Sequence of chain 1.A:
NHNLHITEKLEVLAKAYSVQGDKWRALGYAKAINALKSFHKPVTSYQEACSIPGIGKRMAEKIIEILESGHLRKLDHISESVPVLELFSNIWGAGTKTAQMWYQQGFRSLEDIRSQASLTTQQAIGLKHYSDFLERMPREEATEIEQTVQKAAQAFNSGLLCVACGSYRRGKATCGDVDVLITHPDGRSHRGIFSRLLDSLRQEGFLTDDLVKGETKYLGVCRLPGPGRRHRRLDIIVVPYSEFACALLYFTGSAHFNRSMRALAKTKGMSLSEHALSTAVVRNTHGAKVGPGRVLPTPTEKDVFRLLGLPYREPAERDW

Binding-site contacts:
Ligand atom N3 contacts residue GLY37 of chain 1.A at 3.3 Å.
Ligand atom OP1 contacts residue NA1 of chain 1.I at 3.0 Å (h-bond).
Ligand atom O3' contacts residue MET68 of chain 1.A at 3.6 Å.
Ligand atom C2 contacts residue TRP33 of chain 1.A at 3.2 Å (hydrophobic).
Ligand atom OP2 contacts residue GLY65 of chain 1.A at 3.8 Å.
Ligand atom N1 contacts residue TRP33 of chain 1.A at 3.5 Å (h-bond).
Ligand atom N3 contacts residue TRP33 of chain 1.A at 3.3 Å (h-bond).
Ligand atom O4' contacts residue TYR38 of chain 1.A at 3.5 Å.
Ligand atom O5' contacts residue TYR38 of chain 1.A at 3.2 Å (h-bond).
Ligand atom OP2 contacts residue ILE64 of chain 1.A at 3.5 Å (h-bond).
Ligand atom O3' contacts residue GLY63 of chain 1.A at 3.3 Å.
Ligand atom OP2 contacts residue ARG34 of chain 1.A at 3.1 Å.
Ligand atom O4' contacts residue ARG34 of chain 1.A at 3.5 Å.
Ligand atom OP1 contacts residue TYR26 of chain 1.A at 2.7 Å (h-bond).
Ligand atom O3' contacts residue ILE64 of chain 1.A at 3.6 Å (h-bond).
Ligand atom OP1 contacts residue ARG67 of chain 1.A at 3.6 Å.
Ligand atom N2 contacts residue TRP33 of chain 1.A at 3.8 Å.
Ligand atom P contacts residue TYR38 of chain 1.A at 3.5 Å.
Ligand atom C6 contacts residue TRP33 of chain 1.A at 3.7 Å (hydrophobic).
Ligand atom N9 contacts residue ARG34 of chain 1.A at 3.7 Å.
Ligand atom O6 contacts residue TRP33 of chain 1.A at 3.6 Å.
Ligand atom OP1 contacts residue GLY65 of chain 1.A at 2.9 Å (h-bond).
Ligand atom OP1 contacts residue LYS71 of chain 1.A at 3.7 Å.
Ligand atom OP2 contacts residue ARG67 of chain 1.A at 3.7 Å.
Ligand atom C4' contacts residue TYR38 of chain 1.A at 3.8 Å (hydrophobic).
Ligand atom OP3 contacts residue LYS71 of chain 1.A at 2.9 Å (salt-bridge).
Ligand atom C4' contacts residue GLY63 of chain 1.A at 3.3 Å.
Ligand atom OP1 contacts residue MET68 of chain 1.A at 3.0 Å (h-bond).
Ligand atom OP1 contacts residue PRO62 of chain 1.A at 3.5 Å.
Ligand atom C5 contacts residue TRP33 of chain 1.A at 3.8 Å (hydrophobic).
Ligand atom C8 contacts residue ARG34 of chain 1.A at 3.8 Å.
Ligand atom P contacts residue GLY63 of chain 1.A at 3.7 Å.
Ligand atom C5' contacts residue GLY65 of chain 1.A at 3.7 Å.
Ligand atom OP1 contacts residue GLY63 of chain 1.A at 2.6 Å (h-bond).
Ligand atom C1' contacts residue ARG34 of chain 1.A at 3.8 Å.
Ligand atom OP1 contacts residue ILE64 of chain 1.A at 3.7 Å.
Ligand atom OP1 contacts residue TYR38 of chain 1.A at 2.7 Å (h-bond).
Ligand atom C4 contacts residue TRP33 of chain 1.A at 3.5 Å (hydrophobic).
Ligand atom OP3 contacts residue ARG67 of chain 1.A at 3.0 Å (salt-bridge).
Ligand atom C5' contacts residue GLY63 of chain 1.A at 3.4 Å.

The protein below binds the small molecule below.
Small molecule (SMILES): Nc1ccn([C@H]2C[C@H](O[P](=O)(O)OC[C@H]3O[C@@H](n4ccc(N)nc4=O)C[C@@H]3O[P](=O)(O)OC[C@H]3O[C@@H](n4cnc5c(=O)nc(N)[nH]c54)C[C@@H]3O)[C@@H](CO[P](=O)(O)O[C@H]3C[C@H](n4cnc5c(=O)nc(N)[nH]c54)O[C@@H]3COP(=O)(O)O)O2)c(=O)n1